Sequence of chain 1.T:
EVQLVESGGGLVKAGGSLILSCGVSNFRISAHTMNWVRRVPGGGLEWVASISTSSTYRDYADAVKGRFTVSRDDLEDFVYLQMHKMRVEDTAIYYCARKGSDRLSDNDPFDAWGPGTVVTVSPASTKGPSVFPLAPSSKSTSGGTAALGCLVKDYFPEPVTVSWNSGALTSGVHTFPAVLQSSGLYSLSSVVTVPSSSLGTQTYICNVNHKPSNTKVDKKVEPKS

Sequence of chain 1.G:
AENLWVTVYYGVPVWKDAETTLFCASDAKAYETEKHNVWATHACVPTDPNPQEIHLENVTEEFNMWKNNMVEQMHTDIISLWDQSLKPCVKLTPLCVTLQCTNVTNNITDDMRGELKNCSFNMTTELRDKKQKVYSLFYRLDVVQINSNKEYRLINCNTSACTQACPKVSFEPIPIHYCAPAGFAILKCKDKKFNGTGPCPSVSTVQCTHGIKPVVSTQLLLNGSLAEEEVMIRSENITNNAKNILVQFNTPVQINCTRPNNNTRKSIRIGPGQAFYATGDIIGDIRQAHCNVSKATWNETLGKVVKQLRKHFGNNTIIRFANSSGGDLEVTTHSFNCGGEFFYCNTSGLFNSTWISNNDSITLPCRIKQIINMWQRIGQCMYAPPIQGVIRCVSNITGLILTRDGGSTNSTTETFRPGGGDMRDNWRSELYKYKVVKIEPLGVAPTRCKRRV

A small-molecule ligand and the protein it binds are described below.
Small molecule (SMILES): CC(=O)N[C@@H]1[C@@H](O)[C@H](O[C@@H]2O[C@H](CO)[C@@H](O[C@@H]3O[C@H](CO[C@H]4O[C@H](CO[C@H]5O[C@H](CO)[C@@H](O)[C@H](O)[C@@H]5O[C@H]5O[C@H](CO)[C@@H](O)[C@H](O)[C@@H]5O)[C@@H](O)[C@H](O)[C@@H]4O)[C@@H](O)[C@H](O[C@H]4O[C@H](CO)[C@@H](O)[C@H](O)[C@@H]4O)[C@@H]3O)[C@H](O)[C@H]2NC(C)=O)[C@@H](CO)O[C@H]1O

Sequence of chain 1.U:
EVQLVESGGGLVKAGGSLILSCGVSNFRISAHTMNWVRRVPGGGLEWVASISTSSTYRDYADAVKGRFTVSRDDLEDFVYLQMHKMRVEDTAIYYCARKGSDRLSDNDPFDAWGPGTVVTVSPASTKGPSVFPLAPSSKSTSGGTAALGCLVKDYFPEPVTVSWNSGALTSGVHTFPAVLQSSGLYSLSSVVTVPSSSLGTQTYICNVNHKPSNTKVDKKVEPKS

Binding-site contacts:
Ligand atom O3 contacts residue MAN1 of chain 1.PA at 4.0 Å.
Ligand atom C6 contacts residue LYS304 of chain 1.G at 4.4 Å.
Ligand atom C1 contacts residue MAN1 of chain 1.PA at 3.8 Å.
Ligand atom C5 contacts residue ARG28 of chain 1.U at 4.3 Å.
Ligand atom O2 contacts residue MAN1 of chain 1.PA at 2.0 Å.
Ligand atom O2 contacts residue MAN2 of chain 1.PA at 4.3 Å.
Ligand atom C2 contacts residue MAN1 of chain 1.PA at 3.2 Å.
Ligand atom C6 contacts residue ALA305 of chain 1.G at 4.1 Å (hydrophobic).
Ligand atom C3 contacts residue MAN1 of chain 1.PA at 4.2 Å.
Ligand atom O6 contacts residue ALA305 of chain 1.G at 3.2 Å (h-bond).
Ligand atom O5 contacts residue MAN1 of chain 1.PA at 3.8 Å.
Ligand atom O3 contacts residue THR56 of chain 1.T at 4.2 Å.
Ligand atom C6 contacts residue PHE27 of chain 1.U at 3.9 Å (hydrophobic).
Ligand atom C4 contacts residue MAN1 of chain 1.PA at 4.4 Å.
Ligand atom O6 contacts residue LYS304 of chain 1.G at 3.1 Å (salt-bridge).
Ligand atom O6 contacts residue ARG28 of chain 1.U at 2.5 Å (salt-bridge).
Ligand atom O6 contacts residue PHE27 of chain 1.U at 3.5 Å.
Ligand atom O4 contacts residue THR56 of chain 1.T at 4.4 Å.
Ligand atom O5 contacts residue LYS304 of chain 1.G at 4.2 Å.
Ligand atom C6 contacts residue ARG28 of chain 1.U at 2.7 Å.